Sequence of chain 1.A:
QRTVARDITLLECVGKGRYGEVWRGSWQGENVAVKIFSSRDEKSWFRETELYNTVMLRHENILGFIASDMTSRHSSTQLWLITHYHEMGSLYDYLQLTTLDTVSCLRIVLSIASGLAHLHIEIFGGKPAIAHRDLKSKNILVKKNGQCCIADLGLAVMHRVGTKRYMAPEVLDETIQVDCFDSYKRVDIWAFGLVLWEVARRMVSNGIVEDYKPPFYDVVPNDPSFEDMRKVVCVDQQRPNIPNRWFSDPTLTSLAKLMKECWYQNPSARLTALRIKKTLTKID

This small molecule binds to this protein.
Small molecule (SMILES): COc1cc(-c2cncc(-c3ccc(C4CCN(C)CC4)cc3)c2C)cc(OC)c1OC

Binding-site contacts:
Ligand atom C22 contacts residue ARG4 of chain 1.A at 3.8 Å.
Ligand atom O31 contacts residue ARG8 of chain 1.A at 4.1 Å.
Ligand atom C14 contacts residue LU81 of chain 1.J at 4.1 Å.
Ligand atom C26 contacts residue ARG8 of chain 1.A at 4.0 Å.
Ligand atom C06 contacts residue VAL6 of chain 1.A at 3.7 Å (hydrophobic).
Ligand atom C04 contacts residue TRP29 of chain 1.A at 4.1 Å (hydrophobic).
Ligand atom C21 contacts residue EDO1 of chain 1.R at 3.9 Å.
Ligand atom N08 contacts residue VAL6 of chain 1.A at 3.9 Å.
Ligand atom O02 contacts residue TRP29 of chain 1.A at 4.1 Å.
Ligand atom C09 contacts residue VAL6 of chain 1.A at 4.2 Å (hydrophobic).
Ligand atom C16 contacts residue ARG4 of chain 1.A at 3.7 Å.
Ligand atom C11 contacts residue LU81 of chain 1.J at 3.6 Å.
Ligand atom C07 contacts residue ALA7 of chain 1.A at 3.3 Å (hydrophobic).
Ligand atom C16 contacts residue LU81 of chain 1.J at 3.9 Å.
Ligand atom C26 contacts residue VAL6 of chain 1.A at 3.6 Å (hydrophobic).
Ligand atom C30 contacts residue ARG8 of chain 1.A at 3.8 Å.
Ligand atom N08 contacts residue ALA7 of chain 1.A at 3.9 Å.
Ligand atom C32 contacts residue ILE84 of chain 1.A at 4.0 Å (hydrophobic).
Ligand atom C10 contacts residue LU81 of chain 1.J at 3.8 Å.
Ligand atom C05 contacts residue ALA7 of chain 1.A at 3.9 Å (hydrophobic).
Ligand atom C23 contacts residue LU81 of chain 1.J at 4.2 Å.
Ligand atom C27 contacts residue ARG8 of chain 1.A at 3.5 Å.
Ligand atom C29 contacts residue ARG8 of chain 1.A at 3.6 Å.
Ligand atom C32 contacts residue ALA69 of chain 1.A at 3.5 Å (hydrophobic).
Ligand atom O28 contacts residue ARG8 of chain 1.A at 3.1 Å (salt-bridge).
Ligand atom C09 contacts residue LU81 of chain 1.J at 3.5 Å.
Ligand atom N08 contacts residue LU81 of chain 1.J at 4.1 Å.
Ligand atom C22 contacts residue EDO1 of chain 1.R at 3.6 Å.
Ligand atom C17 contacts residue LU81 of chain 1.J at 3.7 Å.
Ligand atom C15 contacts residue LU81 of chain 1.J at 4.1 Å.
Ligand atom C05 contacts residue VAL6 of chain 1.A at 4.1 Å (hydrophobic).
Ligand atom C24 contacts residue VAL6 of chain 1.A at 4.0 Å (hydrophobic).
Ligand atom C01 contacts residue TRP29 of chain 1.A at 3.7 Å (hydrophobic).
Ligand atom C13 contacts residue LU81 of chain 1.J at 3.4 Å.
Ligand atom C12 contacts residue LU81 of chain 1.J at 3.5 Å.
Ligand atom C07 contacts residue TRP29 of chain 1.A at 4.0 Å (hydrophobic).
Ligand atom C23 contacts residue ARG4 of chain 1.A at 4.0 Å.
Ligand atom C07 contacts residue VAL6 of chain 1.A at 3.6 Å (hydrophobic).
Ligand atom C04 contacts residue ALA7 of chain 1.A at 3.6 Å (hydrophobic).
Ligand atom C03 contacts residue ALA7 of chain 1.A at 4.1 Å (hydrophobic).